Sequence of chain 1.B:
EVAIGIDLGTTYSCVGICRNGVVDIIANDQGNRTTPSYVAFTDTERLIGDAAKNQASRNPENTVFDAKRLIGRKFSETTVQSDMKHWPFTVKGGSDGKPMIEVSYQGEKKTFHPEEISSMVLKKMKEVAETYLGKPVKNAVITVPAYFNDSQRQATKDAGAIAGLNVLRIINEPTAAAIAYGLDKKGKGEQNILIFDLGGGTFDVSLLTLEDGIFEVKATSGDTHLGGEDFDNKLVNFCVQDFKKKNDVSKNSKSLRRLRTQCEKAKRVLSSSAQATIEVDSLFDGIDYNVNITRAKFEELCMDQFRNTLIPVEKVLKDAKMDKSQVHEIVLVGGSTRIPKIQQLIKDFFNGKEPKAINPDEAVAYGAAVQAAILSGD

Binding-site contacts:
Ligand atom C4 contacts residue GLY188 of chain 1.B at 3.9 Å.
Ligand atom N1 contacts residue TYR376 of chain 1.B at 4.2 Å.
Ligand atom C9 contacts residue ALA383 of chain 1.B at 3.8 Å (hydrophobic).
Ligand atom C3 contacts residue TYR376 of chain 1.B at 3.9 Å (hydrophobic).
Ligand atom C4 contacts residue TYR376 of chain 1.B at 4.3 Å (hydrophobic).
Ligand atom C4 contacts residue VAL380 of chain 1.B at 4.5 Å (hydrophobic).
Ligand atom C9 contacts residue ASP388 of chain 1.B at 3.2 Å.
Ligand atom C3 contacts residue VAL29 of chain 1.B at 4.3 Å (hydrophobic).
Ligand atom C4 contacts residue ILE185 of chain 1.B at 3.9 Å (hydrophobic).
Ligand atom C10 contacts residue VAL380 of chain 1.B at 3.7 Å (hydrophobic).
Ligand atom C5 contacts residue GLY27 of chain 1.B at 4.1 Å.
Ligand atom O contacts residue CYS24 of chain 1.B at 2.8 Å (h-bond).
Ligand atom C4 contacts residue ALA186 of chain 1.B at 3.1 Å (hydrophobic).
Ligand atom C10 contacts residue CYS24 of chain 1.B at 4.0 Å (hydrophobic).
Ligand atom C3 contacts residue GLY27 of chain 1.B at 4.2 Å.
Ligand atom C5 contacts residue CYS24 of chain 1.B at 3.5 Å (hydrophobic).
Ligand atom N contacts residue TYR376 of chain 1.B at 3.3 Å (h-bond).
Ligand atom O contacts residue VAL28 of chain 1.B at 3.6 Å (h-bond).
Ligand atom N2 contacts residue CYS24 of chain 1.B at 4.2 Å.
Ligand atom C contacts residue VAL380 of chain 1.B at 3.6 Å (hydrophobic).
Ligand atom O contacts residue GLY27 of chain 1.B at 3.4 Å.
Ligand atom N1 contacts residue VAL380 of chain 1.B at 4.1 Å.
Ligand atom C6 contacts residue CYS24 of chain 1.B at 4.2 Å (hydrophobic).
Ligand atom C9 contacts residue CYS24 of chain 1.B at 3.9 Å (hydrophobic).
Ligand atom N1 contacts residue ALA186 of chain 1.B at 4.2 Å.
Ligand atom C2 contacts residue VAL380 of chain 1.B at 4.2 Å (hydrophobic).
Ligand atom C9 contacts residue VAL380 of chain 1.B at 4.2 Å (hydrophobic).
Ligand atom C1 contacts residue VAL380 of chain 1.B at 3.9 Å (hydrophobic).
Ligand atom N2 contacts residue GLY27 of chain 1.B at 4.5 Å.
Ligand atom C2 contacts residue CYS24 of chain 1.B at 4.2 Å (hydrophobic).
Ligand atom C10 contacts residue ILE384 of chain 1.B at 4.0 Å (hydrophobic).
Ligand atom C9 contacts residue ILE384 of chain 1.B at 4.0 Å (hydrophobic).
Ligand atom C8 contacts residue ASP388 of chain 1.B at 3.0 Å.
Ligand atom C10 contacts residue ASP388 of chain 1.B at 4.4 Å.

This small molecule binds to this protein.
Small molecule (SMILES): Cc1c(C(=O)NCC2CCC2)cnn1C